Sequence of chain 1.A:
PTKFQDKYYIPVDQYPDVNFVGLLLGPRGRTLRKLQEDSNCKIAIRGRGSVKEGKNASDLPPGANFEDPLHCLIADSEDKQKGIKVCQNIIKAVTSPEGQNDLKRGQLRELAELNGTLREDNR

Sequence of chain 6.A:
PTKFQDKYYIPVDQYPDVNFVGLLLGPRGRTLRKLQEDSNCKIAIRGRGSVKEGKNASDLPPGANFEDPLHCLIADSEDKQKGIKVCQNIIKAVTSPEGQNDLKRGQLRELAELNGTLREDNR

This protein binds this small molecule.
Small molecule (SMILES): Nc1ccn([C@@H]2O[C@H](CO[P](=O)(O)O[C@H]3[C@@H](O)[C@H](n4cnc5c(N)ncnc54)O[C@@H]3CO[P](=O)(O)O[C@H]3[C@@H](O)[C@H](n4cnc5c(N)ncnc54)O[C@@H]3CO[P](=O)(O)O[C@H]3[C@@H](O)[C@H](n4ccc(=O)[nH]c4=O)O[C@@H]3CO[P](=O)(O)O[C@H]3[C@@H](O)[C@H](n4ccc(N)nc4=O)O[C@@H]3CO[P](=O)(O)O[C@H]3[C@@H](O)[C@H](n4cnc5c(N)ncnc54)O[C@@H]3CO[P](=O)(O)O[C@H]3[C@@H](O)[C@H](n4ccc(=O)[nH]c4=O)O[C@@H]3COP(=O)(O)O)[C@@H](OP(=O)(O)O)[C@H]2O)c(=O)n1

Binding-site contacts:
Ligand atom O4 contacts residue GLN106 of chain 6.A at 3.2 Å (h-bond).
Ligand atom N3 contacts residue GLY24 of chain 6.A at 3.2 Å (h-bond).
Ligand atom O4' contacts residue GLY31 of chain 6.A at 3.4 Å.
Ligand atom O2 contacts residue PRO29 of chain 6.A at 3.4 Å (h-bond).
Ligand atom O2 contacts residue LYS110 of chain 6.A at 2.8 Å (salt-bridge).
Ligand atom C5' contacts residue LEU117 of chain 6.A at 3.5 Å (hydrophobic).
Ligand atom N6 contacts residue ILE47 of chain 6.A at 3.0 Å (h-bond).
Ligand atom O5' contacts residue ARG125 of chain 6.A at 3.1 Å (salt-bridge).
Ligand atom N3 contacts residue LEU114 of chain 6.A at 3.4 Å (h-bond).
Ligand atom O2' contacts residue GLY28 of chain 6.A at 3.0 Å (h-bond).
Ligand atom O4' contacts residue LEU27 of chain 6.A at 3.3 Å.
Ligand atom N3 contacts residue ARG48 of chain 6.A at 3.2 Å (salt-bridge).
Ligand atom O2 contacts residue GLN113 of chain 6.A at 3.4 Å.
Ligand atom O3' contacts residue ARG35 of chain 6.A at 3.2 Å (salt-bridge).
Ligand atom N3 contacts residue GLN113 of chain 6.A at 2.8 Å (h-bond).
Ligand atom O2 contacts residue LYS110 of chain 6.A at 3.4 Å.
Ligand atom OP2 contacts residue LYS44 of chain 6.A at 3.1 Å.
Ligand atom N9 contacts residue LEU27 of chain 6.A at 3.4 Å.
Ligand atom OP1 contacts residue ARG30 of chain 6.A at 2.7 Å (salt-bridge).
Ligand atom C2' contacts residue LEU114 of chain 6.A at 3.4 Å (hydrophobic).
Ligand atom C2 contacts residue LEU34 of chain 6.A at 3.3 Å (hydrophobic).
Ligand atom O4 contacts residue LYS110 of chain 6.A at 3.3 Å.
Ligand atom N6 contacts residue ARG125 of chain 6.A at 2.8 Å (salt-bridge).
Ligand atom O4' contacts residue ARG125 of chain 6.A at 3.0 Å (salt-bridge).
Ligand atom OP2 contacts residue LYS57 of chain 6.A at 3.2 Å (salt-bridge).
Ligand atom O4 contacts residue GLY105 of chain 6.A at 3.2 Å.
Ligand atom O2' contacts residue LEU114 of chain 6.A at 2.7 Å (h-bond).
Ligand atom O2 contacts residue ARG48 of chain 6.A at 2.9 Å (salt-bridge).
Ligand atom N1 contacts residue ILE47 of chain 6.A at 2.9 Å (h-bond).
Ligand atom O4 contacts residue ASN107 of chain 6.A at 2.5 Å (h-bond).
Ligand atom C5 contacts residue GLY105 of chain 6.A at 3.3 Å.
Ligand atom N7 contacts residue ARG125 of chain 6.A at 3.2 Å (salt-bridge).
Ligand atom O2' contacts residue ARG35 of chain 6.A at 2.6 Å (salt-bridge).
Ligand atom C2 contacts residue GLY24 of chain 6.A at 3.2 Å.
Ligand atom N3 contacts residue LEU34 of chain 6.A at 3.3 Å.
Ligand atom O2 contacts residue GLY28 of chain 6.A at 3.2 Å.
Ligand atom O2' contacts residue PRO63 of chain 6.A at 3.3 Å.
Ligand atom O4' contacts residue LEU117 of chain 6.A at 3.4 Å.
Ligand atom C4 contacts residue LEU27 of chain 6.A at 3.5 Å (hydrophobic).
Ligand atom C2 contacts residue LYS54 of chain 6.A at 3.4 Å.